Sequence of chain 9.B:
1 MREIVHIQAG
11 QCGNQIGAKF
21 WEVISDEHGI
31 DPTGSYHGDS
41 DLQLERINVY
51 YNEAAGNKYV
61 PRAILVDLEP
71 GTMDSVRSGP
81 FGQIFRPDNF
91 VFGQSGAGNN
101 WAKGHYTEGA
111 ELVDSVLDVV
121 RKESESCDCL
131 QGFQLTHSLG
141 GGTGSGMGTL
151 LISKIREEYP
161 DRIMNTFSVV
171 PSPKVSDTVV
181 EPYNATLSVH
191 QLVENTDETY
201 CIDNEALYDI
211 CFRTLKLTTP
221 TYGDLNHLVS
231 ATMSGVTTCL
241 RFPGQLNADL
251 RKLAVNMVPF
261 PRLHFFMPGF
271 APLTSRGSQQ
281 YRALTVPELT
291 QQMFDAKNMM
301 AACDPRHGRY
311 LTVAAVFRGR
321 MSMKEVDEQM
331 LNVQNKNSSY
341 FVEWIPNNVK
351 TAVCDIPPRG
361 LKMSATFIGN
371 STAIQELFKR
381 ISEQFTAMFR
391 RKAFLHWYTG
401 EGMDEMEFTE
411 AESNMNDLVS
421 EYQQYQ

Binding-site contacts:
Ligand atom C40 contacts residue SER234 of chain 9.B at 3.1 Å.
Ligand atom O07 contacts residue GLN279 of chain 9.B at 3.6 Å.
Ligand atom C32 contacts residue ASP26 of chain 9.B at 3.4 Å.
Ligand atom C27 contacts residue GLY360 of chain 9.B at 4.0 Å.
Ligand atom C08 contacts residue HIS227 of chain 9.B at 3.0 Å.
Ligand atom O13 contacts residue PRO358 of chain 9.B at 3.8 Å.
Ligand atom C09 contacts residue HIS227 of chain 9.B at 3.5 Å.
Ligand atom O12 contacts residue ARG359 of chain 9.B at 3.2 Å.
Ligand atom C39 contacts residue ALA231 of chain 9.B at 3.6 Å (hydrophobic).
Ligand atom C34 contacts residue ASP26 of chain 9.B at 3.5 Å.
Ligand atom C41 contacts residue SER234 of chain 9.B at 3.6 Å.
Ligand atom C40 contacts residue ARG318 of chain 9.B at 3.7 Å.
Ligand atom C30 contacts residue HIS227 of chain 9.B at 2.8 Å.
Ligand atom C13 contacts residue HIS227 of chain 9.B at 3.3 Å.
Ligand atom C19 contacts residue ARG276 of chain 9.B at 3.7 Å.
Ligand atom O13 contacts residue ARG359 of chain 9.B at 2.5 Å.
Ligand atom C36 contacts residue HIS227 of chain 9.B at 3.4 Å.
Ligand atom C40 contacts residue PRO358 of chain 9.B at 4.0 Å (hydrophobic).
Ligand atom C34 contacts residue GLU22 of chain 9.B at 4.0 Å.
Ligand atom C28 contacts residue ARG359 of chain 9.B at 3.6 Å.
Ligand atom N01 contacts residue HIS227 of chain 9.B at 4.0 Å.
Ligand atom C07 contacts residue ASP224 of chain 9.B at 3.3 Å.
Ligand atom C06 contacts residue HIS227 of chain 9.B at 3.7 Å.
Ligand atom O06 contacts residue THR274 of chain 9.B at 3.7 Å.
Ligand atom C41 contacts residue VAL23 of chain 9.B at 3.5 Å (hydrophobic).
Ligand atom O06 contacts residue LEU215 of chain 9.B at 3.9 Å.
Ligand atom C31 contacts residue HIS227 of chain 9.B at 3.4 Å.
Ligand atom C06 contacts residue ASP224 of chain 9.B at 3.8 Å.
Ligand atom O08 contacts residue ARG276 of chain 9.B at 3.5 Å.
Ligand atom C27 contacts residue ARG359 of chain 9.B at 3.8 Å.
Ligand atom O12 contacts residue GLY360 of chain 9.B at 3.7 Å.
Ligand atom O14 contacts residue HIS227 of chain 9.B at 1.8 Å (h-bond).
Ligand atom O06 contacts residue PRO272 of chain 9.B at 4.0 Å.
Ligand atom O13 contacts residue GLY360 of chain 9.B at 3.7 Å.
Ligand atom C07 contacts residue HIS227 of chain 9.B at 3.1 Å.
Ligand atom C32 contacts residue VAL23 of chain 9.B at 3.9 Å (hydrophobic).
Ligand atom C41 contacts residue PRO358 of chain 9.B at 4.0 Å (hydrophobic).
Ligand atom C44 contacts residue GLY360 of chain 9.B at 3.9 Å.
Ligand atom C42 contacts residue VAL23 of chain 9.B at 3.8 Å (hydrophobic).
Ligand atom C33 contacts residue ASP26 of chain 9.B at 2.5 Å.

A small-molecule ligand and the protein it binds are described below.
Small molecule (SMILES): CC(=O)O[C@H]1C(=O)[C@@]2(C)[C@H]([C@H](OC(=O)c3ccccc3)[C@]3(O)C[C@H](OC(=O)[C@H](O)[C@@H](NC(=O)c4ccccc4)c4ccccc4)C(C)=C1C3(C)C)[C@]1(OC(C)=O)CO[C@@H]1C[C@@H]2O